Sequence of chain 1.A:
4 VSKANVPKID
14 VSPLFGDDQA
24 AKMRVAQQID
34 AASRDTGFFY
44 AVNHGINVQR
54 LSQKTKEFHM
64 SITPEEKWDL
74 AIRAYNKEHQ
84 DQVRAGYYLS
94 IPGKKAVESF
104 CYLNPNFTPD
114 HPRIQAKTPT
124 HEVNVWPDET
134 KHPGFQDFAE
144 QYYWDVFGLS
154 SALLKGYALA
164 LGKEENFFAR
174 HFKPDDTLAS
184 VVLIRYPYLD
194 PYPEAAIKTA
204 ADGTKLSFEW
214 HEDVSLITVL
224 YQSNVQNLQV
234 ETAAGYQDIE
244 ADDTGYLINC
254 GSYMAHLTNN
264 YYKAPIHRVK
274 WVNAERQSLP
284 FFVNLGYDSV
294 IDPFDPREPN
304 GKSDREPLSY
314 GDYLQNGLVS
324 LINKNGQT

This small molecule binds to this protein.
Small molecule (SMILES): C[S@](=O)C[C@H](C(=O)O)N1C(=O)[C@@H](NC(=O)CCC[C@H](N)C(=O)O)[C@H]1S

Binding-site contacts:
Ligand atom C42 contacts residue HIS214 of chain 1.A at 3.6 Å.
Ligand atom C29 contacts residue LEU231 of chain 1.A at 3.6 Å (hydrophobic).
Ligand atom S25 contacts residue FE21 of chain 1.D at 3.4 Å.
Ligand atom O28 contacts residue HIS214 of chain 1.A at 2.9 Å (h-bond).
Ligand atom C42 contacts residue FE21 of chain 1.D at 3.5 Å.
Ligand atom C7 contacts residue PHE285 of chain 1.A at 3.8 Å (hydrophobic).
Ligand atom O5 contacts residue SER183 of chain 1.A at 2.7 Å (h-bond).
Ligand atom C23 contacts residue SER281 of chain 1.A at 4.0 Å.
Ligand atom O4 contacts residue ARG87 of chain 1.A at 2.8 Å (salt-bridge).
Ligand atom C18 contacts residue PHE211 of chain 1.A at 3.8 Å (hydrophobic).
Ligand atom O36 contacts residue TYR189 of chain 1.A at 3.7 Å.
Ligand atom C13 contacts residue LEU324 of chain 1.A at 3.9 Å (hydrophobic).
Ligand atom C3 contacts residue ARG87 of chain 1.A at 3.6 Å.
Ligand atom C29 contacts residue FE21 of chain 1.D at 3.9 Å.
Ligand atom S44 contacts residue PHE285 of chain 1.A at 3.8 Å.
Ligand atom C24 contacts residue FE21 of chain 1.D at 3.9 Å.
Ligand atom O36 contacts residue SER281 of chain 1.A at 2.9 Å (h-bond).
Ligand atom S44 contacts residue HIS214 of chain 1.A at 3.3 Å (h-bond).
Ligand atom O20 contacts residue ILE187 of chain 1.A at 3.3 Å.
Ligand atom C42 contacts residue PHE211 of chain 1.A at 3.7 Å (hydrophobic).
Ligand atom O35 contacts residue VAL272 of chain 1.A at 3.9 Å.
Ligand atom N1 contacts residue TYR91 of chain 1.A at 3.0 Å (h-bond).
Ligand atom O17 contacts residue THR331 of chain 1.A at 4.0 Å.
Ligand atom S44 contacts residue FE21 of chain 1.D at 2.4 Å.
Ligand atom C6 contacts residue LEU321 of chain 1.A at 3.9 Å (hydrophobic).
Ligand atom O5 contacts residue ARG87 of chain 1.A at 2.9 Å (salt-bridge).
Ligand atom C3 contacts residue SER183 of chain 1.A at 3.6 Å.
Ligand atom S44 contacts residue ASP216 of chain 1.A at 3.1 Å (salt-bridge).
Ligand atom C29 contacts residue LEU223 of chain 1.A at 3.6 Å (hydrophobic).
Ligand atom C23 contacts residue ILE187 of chain 1.A at 3.8 Å (hydrophobic).
Ligand atom O36 contacts residue ILE187 of chain 1.A at 3.9 Å.
Ligand atom N16 contacts residue PHE285 of chain 1.A at 3.9 Å.
Ligand atom O28 contacts residue FE21 of chain 1.D at 2.1 Å.
Ligand atom O35 contacts residue TYR189 of chain 1.A at 2.7 Å (h-bond).
Ligand atom O4 contacts residue LEU321 of chain 1.A at 3.9 Å.
Ligand atom C22 contacts residue ILE187 of chain 1.A at 3.9 Å (hydrophobic).
Ligand atom S25 contacts residue VAL272 of chain 1.A at 3.8 Å.
Ligand atom N1 contacts residue CYS104 of chain 1.A at 3.9 Å.
Ligand atom C23 contacts residue TYR189 of chain 1.A at 3.5 Å (hydrophobic).
Ligand atom O28 contacts residue HIS270 of chain 1.A at 3.2 Å (h-bond).